Binding-site contacts:
Ligand atom C3 contacts residue ASN26 of chain 3.A at 3.9 Å.
Ligand atom C4 contacts residue ASN26 of chain 3.A at 4.2 Å.
Ligand atom N2 contacts residue ASN26 of chain 3.A at 3.2 Å (h-bond).
Ligand atom C7 contacts residue ASN26 of chain 3.A at 3.9 Å.
Ligand atom O5 contacts residue THR307 of chain 3.A at 3.7 Å.
Ligand atom O7 contacts residue ASN26 of chain 3.A at 4.3 Å.
Ligand atom O5 contacts residue ASN26 of chain 3.A at 2.1 Å (h-bond).
Ligand atom C6 contacts residue THR28 of chain 3.A at 3.6 Å.
Ligand atom C1 contacts residue ASN26 of chain 3.A at 1.4 Å.
Ligand atom C2 contacts residue ASN26 of chain 3.A at 2.7 Å.
Ligand atom C5 contacts residue ASN26 of chain 3.A at 3.4 Å.
Ligand atom C1 contacts residue THR307 of chain 3.A at 4.3 Å.
Ligand atom O6 contacts residue THR28 of chain 3.A at 3.9 Å.
Ligand atom C6 contacts residue ASN26 of chain 3.A at 4.5 Å.

This small molecule binds to this protein.
Small molecule (SMILES): CC(=O)N[C@@H]1[C@@H](O)[C@H](O)[C@@H](CO)O[C@H]1O

Sequence of chain 3.A:
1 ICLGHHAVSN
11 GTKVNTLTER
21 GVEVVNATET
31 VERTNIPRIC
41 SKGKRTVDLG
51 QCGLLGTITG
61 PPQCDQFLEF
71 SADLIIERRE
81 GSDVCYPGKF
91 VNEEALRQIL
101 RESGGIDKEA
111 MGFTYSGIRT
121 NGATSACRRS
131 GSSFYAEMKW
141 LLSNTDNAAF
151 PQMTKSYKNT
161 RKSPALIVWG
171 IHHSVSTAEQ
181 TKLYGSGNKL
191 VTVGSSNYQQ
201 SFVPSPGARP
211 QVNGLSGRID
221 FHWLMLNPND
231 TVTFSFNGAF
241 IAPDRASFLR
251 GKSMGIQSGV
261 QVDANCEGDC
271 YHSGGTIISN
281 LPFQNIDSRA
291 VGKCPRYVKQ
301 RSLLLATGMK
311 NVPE